Sequence of chain 2.A:
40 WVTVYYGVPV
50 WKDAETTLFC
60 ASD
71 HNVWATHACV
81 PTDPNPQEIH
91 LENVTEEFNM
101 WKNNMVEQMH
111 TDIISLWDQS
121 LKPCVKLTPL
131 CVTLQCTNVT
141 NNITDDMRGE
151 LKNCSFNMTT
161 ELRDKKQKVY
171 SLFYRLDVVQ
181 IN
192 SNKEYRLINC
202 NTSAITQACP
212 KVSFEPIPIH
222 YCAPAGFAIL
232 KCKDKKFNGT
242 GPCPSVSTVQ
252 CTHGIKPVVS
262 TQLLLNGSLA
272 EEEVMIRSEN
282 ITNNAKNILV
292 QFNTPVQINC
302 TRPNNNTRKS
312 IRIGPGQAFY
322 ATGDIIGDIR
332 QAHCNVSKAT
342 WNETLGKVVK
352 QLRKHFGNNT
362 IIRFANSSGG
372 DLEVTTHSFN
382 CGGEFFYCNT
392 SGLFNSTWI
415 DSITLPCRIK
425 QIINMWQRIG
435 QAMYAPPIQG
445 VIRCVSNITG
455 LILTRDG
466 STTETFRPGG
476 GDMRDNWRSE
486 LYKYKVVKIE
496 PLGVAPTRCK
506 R

This small molecule binds to this protein.
Small molecule (SMILES): CC(=O)N[C@@H]1[C@@H](O)[C@H](O)[C@@H](CO)O[C@H]1O

Binding-site contacts:
Ligand atom C8 contacts residue ASN343 of chain 2.A at 3.9 Å.
Ligand atom N2 contacts residue ASN343 of chain 2.A at 2.8 Å (h-bond).
Ligand atom C8 contacts residue LYS339 of chain 2.A at 4.4 Å.
Ligand atom O7 contacts residue ASN343 of chain 2.A at 3.6 Å.
Ligand atom O5 contacts residue ASN343 of chain 2.A at 2.4 Å (h-bond).
Ligand atom C7 contacts residue ASN343 of chain 2.A at 3.4 Å.
Ligand atom C5 contacts residue ASN343 of chain 2.A at 3.6 Å.
Ligand atom C2 contacts residue ASN343 of chain 2.A at 2.4 Å.
Ligand atom C1 contacts residue ILE400 of chain 2.A at 4.0 Å (hydrophobic).
Ligand atom C1 contacts residue ASN343 of chain 2.A at 1.4 Å.
Ligand atom O5 contacts residue ILE400 of chain 2.A at 4.3 Å.
Ligand atom C3 contacts residue ASN343 of chain 2.A at 3.7 Å.
Ligand atom C4 contacts residue ASN343 of chain 2.A at 4.1 Å.